The protein below binds the small molecule below.
Small molecule (SMILES): CCCC/C=C/C(=O)N[C@@H](Cc1cc(F)cc(F)c1)C(=O)N[C@@H]1C(=O)N2CCC[C@H]2C(=O)N2CC[C@H](C)C[C@H]2C(=O)N[C@@H](C)C(=O)N2CCC[C@H]2C(=O)O[C@H]1C

Sequence of chain 1.A:
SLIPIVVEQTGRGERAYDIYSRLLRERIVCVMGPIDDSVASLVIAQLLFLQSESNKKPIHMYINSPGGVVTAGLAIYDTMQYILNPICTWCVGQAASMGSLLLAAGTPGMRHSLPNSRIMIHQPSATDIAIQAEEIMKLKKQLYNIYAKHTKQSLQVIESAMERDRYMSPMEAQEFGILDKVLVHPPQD

Binding-site contacts:
Ligand atom C2 contacts residue TYR62 of chain 1.A at 3.6 Å (hydrophobic).
Ligand atom C37 contacts residue TYR82 of chain 1.G at 3.5 Å (hydrophobic).
Ligand atom C7 contacts residue PHE49 of chain 1.G at 3.5 Å (hydrophobic).
Ligand atom N contacts residue TYR62 of chain 1.A at 2.8 Å (h-bond).
Ligand atom C7 contacts residue SER52 of chain 1.G at 3.7 Å.
Ligand atom CE1 contacts residue TRP90 of chain 1.A at 3.7 Å (hydrophobic).
Ligand atom C37 contacts residue TRP90 of chain 1.A at 3.7 Å (hydrophobic).
Ligand atom F1 contacts residue TYR62 of chain 1.A at 3.2 Å.
Ligand atom CG contacts residue HIS60 of chain 1.A at 3.4 Å.
Ligand atom O contacts residue TYR82 of chain 1.G at 2.8 Å (h-bond).
Ligand atom CB contacts residue TYR62 of chain 1.A at 3.7 Å (hydrophobic).
Ligand atom O2 contacts residue LEU48 of chain 1.G at 3.6 Å.
Ligand atom CD contacts residue HIS60 of chain 1.A at 3.6 Å.
Ligand atom CB contacts residue TRP90 of chain 1.A at 3.5 Å (hydrophobic).
Ligand atom CB contacts residue TRP90 of chain 1.A at 3.6 Å (hydrophobic).
Ligand atom C contacts residue TYR62 of chain 1.A at 3.7 Å (hydrophobic).
Ligand atom O contacts residue HIS60 of chain 1.A at 3.4 Å (h-bond).
Ligand atom C6 contacts residue LEU23 of chain 1.A at 3.5 Å (hydrophobic).
Ligand atom CD1 contacts residue TYR62 of chain 1.A at 3.4 Å (hydrophobic).
Ligand atom CA contacts residue HIS60 of chain 1.A at 3.5 Å.
Ligand atom CZ contacts residue THR79 of chain 1.G at 3.3 Å.
Ligand atom F2 contacts residue THR79 of chain 1.G at 3.2 Å.
Ligand atom C contacts residue HIS60 of chain 1.A at 3.1 Å.
Ligand atom CB contacts residue HIS60 of chain 1.A at 3.6 Å.
Ligand atom F2 contacts residue LEU114 of chain 1.A at 3.7 Å.
Ligand atom F1 contacts residue LEU48 of chain 1.G at 3.7 Å.
Ligand atom CE1 contacts residue LEU48 of chain 1.G at 3.5 Å (hydrophobic).
Ligand atom N contacts residue HIS60 of chain 1.A at 3.4 Å (h-bond).
Ligand atom C7 contacts residue ARG22 of chain 1.A at 3.6 Å.
Ligand atom CD2 contacts residue TYR82 of chain 1.G at 3.6 Å (hydrophobic).
Ligand atom O contacts residue PRO192 of chain 1.A at 3.5 Å.
Ligand atom CA contacts residue HIS60 of chain 1.A at 3.2 Å.
Ligand atom CB contacts residue HIS60 of chain 1.A at 3.2 Å.
Ligand atom CG contacts residue TRP90 of chain 1.A at 3.5 Å (hydrophobic).
Ligand atom CD1 contacts residue TRP90 of chain 1.A at 3.5 Å (hydrophobic).
Ligand atom C1 contacts residue TYR62 of chain 1.A at 3.6 Å (hydrophobic).
Ligand atom CE2 contacts residue THR79 of chain 1.G at 3.7 Å.
Ligand atom CD contacts residue TYR62 of chain 1.A at 3.6 Å (hydrophobic).
Ligand atom F2 contacts residue TYR82 of chain 1.G at 3.4 Å.
Ligand atom O contacts residue TYR62 of chain 1.A at 2.8 Å (h-bond).

Sequence of chain 1.G:
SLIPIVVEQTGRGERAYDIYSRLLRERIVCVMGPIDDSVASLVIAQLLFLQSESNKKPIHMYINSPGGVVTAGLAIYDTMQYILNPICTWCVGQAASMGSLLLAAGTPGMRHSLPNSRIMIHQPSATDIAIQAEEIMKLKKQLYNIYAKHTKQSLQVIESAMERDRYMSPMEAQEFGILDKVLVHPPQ